The protein below binds the small molecule below.
Small molecule (SMILES): CC(=O)N[C@@H]1[C@@H](O)[C@H](O)[C@@H](CO)O[C@H]1O

Binding-site contacts:
Ligand atom C7 contacts residue ALA530 of chain 1.A at 4.1 Å (hydrophobic).
Ligand atom C8 contacts residue ALA530 of chain 1.A at 4.3 Å (hydrophobic).
Ligand atom O7 contacts residue ALA530 of chain 1.A at 3.9 Å.
Ligand atom N2 contacts residue ASN295 of chain 1.A at 2.7 Å (h-bond).
Ligand atom C7 contacts residue ASN295 of chain 1.A at 3.6 Å.
Ligand atom C5 contacts residue ASN295 of chain 1.A at 3.6 Å.
Ligand atom C1 contacts residue ASN295 of chain 1.A at 1.4 Å.
Ligand atom C3 contacts residue ASN295 of chain 1.A at 3.6 Å.
Ligand atom O5 contacts residue ASN295 of chain 1.A at 2.3 Å (h-bond).
Ligand atom C4 contacts residue ASN295 of chain 1.A at 4.0 Å.
Ligand atom C2 contacts residue ASN295 of chain 1.A at 2.2 Å.
Ligand atom O7 contacts residue ASN295 of chain 1.A at 4.0 Å.

Sequence of chain 1.A:
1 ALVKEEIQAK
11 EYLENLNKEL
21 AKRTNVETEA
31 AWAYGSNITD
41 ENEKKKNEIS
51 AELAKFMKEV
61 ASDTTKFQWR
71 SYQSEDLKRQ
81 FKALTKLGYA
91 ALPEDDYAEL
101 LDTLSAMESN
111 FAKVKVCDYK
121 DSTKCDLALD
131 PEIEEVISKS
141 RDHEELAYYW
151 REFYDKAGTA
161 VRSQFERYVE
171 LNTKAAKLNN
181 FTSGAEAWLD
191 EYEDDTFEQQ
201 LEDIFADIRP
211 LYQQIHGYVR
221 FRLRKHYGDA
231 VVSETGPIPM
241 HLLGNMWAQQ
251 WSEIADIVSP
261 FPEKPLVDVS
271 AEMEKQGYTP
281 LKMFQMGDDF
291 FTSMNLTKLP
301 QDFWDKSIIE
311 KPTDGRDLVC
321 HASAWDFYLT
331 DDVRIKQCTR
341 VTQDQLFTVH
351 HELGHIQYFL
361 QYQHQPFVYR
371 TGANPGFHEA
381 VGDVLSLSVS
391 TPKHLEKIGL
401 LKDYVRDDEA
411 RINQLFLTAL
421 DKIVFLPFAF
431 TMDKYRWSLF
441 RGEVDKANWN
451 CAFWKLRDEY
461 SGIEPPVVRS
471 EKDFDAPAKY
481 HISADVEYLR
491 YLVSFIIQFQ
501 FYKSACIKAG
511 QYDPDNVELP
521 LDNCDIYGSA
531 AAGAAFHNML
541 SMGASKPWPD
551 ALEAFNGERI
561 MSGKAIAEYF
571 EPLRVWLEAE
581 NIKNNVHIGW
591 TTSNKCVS